The small molecule below binds the protein below.
Small molecule (SMILES): CC(=O)N[C@H]1[C@@H](O[C@H]2[C@H](O)[C@@H](NC(C)=O)CO[C@@H]2CO)O[C@H](CO)[C@@H](O)[C@@H]1O

Binding-site contacts:
Ligand atom C2 contacts residue ASN179 of chain 1.A at 2.5 Å.
Ligand atom O7 contacts residue HIS203 of chain 1.A at 3.6 Å.
Ligand atom C5 contacts residue HIS203 of chain 1.A at 3.9 Å.
Ligand atom C1 contacts residue ASN179 of chain 1.A at 1.4 Å.
Ligand atom C8 contacts residue HIS203 of chain 1.A at 4.0 Å.
Ligand atom C2 contacts residue HIS203 of chain 1.A at 4.2 Å.
Ligand atom N2 contacts residue ASN179 of chain 1.A at 3.0 Å (h-bond).
Ligand atom C4 contacts residue HIS203 of chain 1.A at 4.3 Å.
Ligand atom C1 contacts residue HIS203 of chain 1.A at 3.6 Å.
Ligand atom O7 contacts residue ARG231 of chain 1.A at 3.3 Å (salt-bridge).
Ligand atom O6 contacts residue VAL152 of chain 1.A at 4.0 Å.
Ligand atom C6 contacts residue VAL152 of chain 1.A at 4.1 Å (hydrophobic).
Ligand atom O4 contacts residue HIS203 of chain 1.A at 4.4 Å.
Ligand atom O5 contacts residue VAL152 of chain 1.A at 4.1 Å.
Ligand atom C7 contacts residue ASN179 of chain 1.A at 4.2 Å.
Ligand atom O5 contacts residue HIS203 of chain 1.A at 3.9 Å.
Ligand atom C4 contacts residue ASN179 of chain 1.A at 4.2 Å.
Ligand atom O5 contacts residue ASN179 of chain 1.A at 2.4 Å (h-bond).
Ligand atom C7 contacts residue HIS203 of chain 1.A at 4.0 Å.
Ligand atom C3 contacts residue HIS203 of chain 1.A at 3.8 Å.
Ligand atom C7 contacts residue ARG231 of chain 1.A at 4.5 Å.
Ligand atom C5 contacts residue ASN179 of chain 1.A at 3.6 Å.
Ligand atom C3 contacts residue ASN179 of chain 1.A at 3.8 Å.
Ligand atom N2 contacts residue HIS203 of chain 1.A at 3.5 Å.

Sequence of chain 1.A:
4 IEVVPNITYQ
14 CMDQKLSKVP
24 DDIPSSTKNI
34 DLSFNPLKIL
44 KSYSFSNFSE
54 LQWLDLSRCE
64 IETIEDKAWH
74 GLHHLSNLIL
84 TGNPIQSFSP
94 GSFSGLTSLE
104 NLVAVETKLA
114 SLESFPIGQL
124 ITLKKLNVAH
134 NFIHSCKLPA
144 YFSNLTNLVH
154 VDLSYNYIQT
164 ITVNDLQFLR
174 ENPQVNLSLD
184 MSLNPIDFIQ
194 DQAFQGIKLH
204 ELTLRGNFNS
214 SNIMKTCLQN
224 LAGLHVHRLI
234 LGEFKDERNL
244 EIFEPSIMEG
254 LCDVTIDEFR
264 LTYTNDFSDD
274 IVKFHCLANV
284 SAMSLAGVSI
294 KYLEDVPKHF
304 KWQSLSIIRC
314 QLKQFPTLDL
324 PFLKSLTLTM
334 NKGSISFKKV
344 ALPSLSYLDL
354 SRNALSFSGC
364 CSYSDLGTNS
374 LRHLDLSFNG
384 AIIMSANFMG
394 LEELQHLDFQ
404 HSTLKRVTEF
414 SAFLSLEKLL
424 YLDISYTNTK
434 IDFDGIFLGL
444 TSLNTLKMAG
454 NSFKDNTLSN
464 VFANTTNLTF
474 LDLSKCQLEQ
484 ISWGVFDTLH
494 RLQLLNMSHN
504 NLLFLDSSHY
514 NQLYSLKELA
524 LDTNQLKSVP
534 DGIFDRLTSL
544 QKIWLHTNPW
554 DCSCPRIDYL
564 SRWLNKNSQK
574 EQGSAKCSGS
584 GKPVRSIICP